Binding-site contacts:
Ligand atom CG2 contacts residue PHE71 of chain 7.A at 4.0 Å (hydrophobic).
Ligand atom CD1 contacts residue THR349 of chain 7.A at 4.3 Å.

Sequence of chain 7.A:
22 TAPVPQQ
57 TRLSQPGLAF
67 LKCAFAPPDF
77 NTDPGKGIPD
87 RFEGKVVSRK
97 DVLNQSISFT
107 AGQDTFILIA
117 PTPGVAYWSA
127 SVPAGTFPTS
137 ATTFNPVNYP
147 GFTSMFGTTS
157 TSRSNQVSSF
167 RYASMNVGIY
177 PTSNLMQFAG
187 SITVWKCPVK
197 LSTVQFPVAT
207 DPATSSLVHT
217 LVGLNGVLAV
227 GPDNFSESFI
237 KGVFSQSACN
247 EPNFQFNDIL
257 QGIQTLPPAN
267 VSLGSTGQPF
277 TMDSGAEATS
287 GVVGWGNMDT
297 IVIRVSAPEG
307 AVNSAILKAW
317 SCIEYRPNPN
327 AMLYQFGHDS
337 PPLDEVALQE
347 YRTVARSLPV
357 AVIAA

The small molecule below binds the protein below.
Small molecule (SMILES): CC[C@H](C)[C@@H](C=O)NC(=O)[C@H](CO)NC(=O)[C@H](CCCCN)NC(=O)[C@@H](N)C(C)C